Binding-site contacts:
Ligand atom C8 contacts residue SER204 of chain 1.H at 3.5 Å.
Ligand atom C5' contacts residue HIS5 of chain 1.K at 3.4 Å.
Ligand atom N3 contacts residue MET181 of chain 1.H at 3.5 Å.
Ligand atom N1' contacts residue PO41 of chain 1.BA at 2.5 Å (h-bond).
Ligand atom C10 contacts residue SER91 of chain 1.H at 3.0 Å.
Ligand atom C9 contacts residue CYS92 of chain 1.H at 3.7 Å (hydrophobic).
Ligand atom C4' contacts residue PO41 of chain 1.BA at 3.8 Å.
Ligand atom C8 contacts residue CYS92 of chain 1.H at 3.5 Å (hydrophobic).
Ligand atom C6' contacts residue SER91 of chain 1.H at 3.4 Å.
Ligand atom C4' contacts residue MET65 of chain 1.H at 3.7 Å (hydrophobic).
Ligand atom C10 contacts residue PO41 of chain 1.BA at 3.1 Å.
Ligand atom C2 contacts residue PHE160 of chain 1.H at 3.7 Å (hydrophobic).
Ligand atom C3' contacts residue GLU182 of chain 1.H at 3.4 Å.
Ligand atom C8 contacts residue SER91 of chain 1.H at 3.7 Å.
Ligand atom C3' contacts residue PO41 of chain 1.BA at 3.7 Å.
Ligand atom C2' contacts residue GLU182 of chain 1.H at 3.5 Å.
Ligand atom C2 contacts residue MET181 of chain 1.H at 3.7 Å (hydrophobic).
Ligand atom O5' contacts residue PHE160 of chain 1.H at 3.4 Å.
Ligand atom N7 contacts residue ASP205 of chain 1.H at 2.9 Å (salt-bridge).
Ligand atom C6 contacts residue PHE160 of chain 1.H at 3.5 Å (hydrophobic).
Ligand atom N3 contacts residue VAL179 of chain 1.H at 3.5 Å (h-bond).
Ligand atom O3' contacts residue PO41 of chain 1.BA at 2.7 Å (h-bond).
Ligand atom N1' contacts residue SER91 of chain 1.H at 3.5 Å (h-bond).
Ligand atom C2' contacts residue MET181 of chain 1.H at 3.7 Å (hydrophobic).
Ligand atom N7 contacts residue CYS92 of chain 1.H at 3.7 Å.
Ligand atom C6' contacts residue ARG44 of chain 1.K at 3.6 Å.
Ligand atom O3' contacts residue MET65 of chain 1.H at 3.5 Å.
Ligand atom C8 contacts residue ASP205 of chain 1.H at 3.3 Å.
Ligand atom C5' contacts residue PHE160 of chain 1.H at 3.7 Å (hydrophobic).
Ligand atom O3' contacts residue GLU182 of chain 1.H at 2.6 Å (salt-bridge).
Ligand atom C4 contacts residue VAL179 of chain 1.H at 3.4 Å (hydrophobic).
Ligand atom O5' contacts residue HIS5 of chain 1.K at 2.5 Å (h-bond).
Ligand atom N1 contacts residue PHE160 of chain 1.H at 3.6 Å.
Ligand atom N3 contacts residue GLU180 of chain 1.H at 3.5 Å.
Ligand atom C5 contacts residue PHE160 of chain 1.H at 3.7 Å (hydrophobic).
Ligand atom C2' contacts residue PO41 of chain 1.BA at 3.5 Å.
Ligand atom C6' contacts residue PO41 of chain 1.BA at 3.3 Å.
Ligand atom C2 contacts residue VAL179 of chain 1.H at 3.8 Å (hydrophobic).
Ligand atom C9 contacts residue VAL179 of chain 1.H at 3.8 Å (hydrophobic).
Ligand atom N7 contacts residue GLY93 of chain 1.H at 3.6 Å (h-bond).

Sequence of chain 1.K:
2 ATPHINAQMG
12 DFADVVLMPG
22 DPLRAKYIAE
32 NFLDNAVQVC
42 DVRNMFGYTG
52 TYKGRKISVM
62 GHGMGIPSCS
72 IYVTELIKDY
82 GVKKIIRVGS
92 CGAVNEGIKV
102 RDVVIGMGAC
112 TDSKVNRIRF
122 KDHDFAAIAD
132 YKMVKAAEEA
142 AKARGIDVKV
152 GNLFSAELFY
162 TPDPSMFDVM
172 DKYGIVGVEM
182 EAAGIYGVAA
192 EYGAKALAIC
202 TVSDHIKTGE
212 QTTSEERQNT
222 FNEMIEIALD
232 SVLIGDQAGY

This small molecule binds to this protein.
Small molecule (SMILES): O=c1[nH]cnc2c(C[NH+]3C[C@H](CO)[C@@H](O)C3)c[nH]c12

Sequence of chain 1.H:
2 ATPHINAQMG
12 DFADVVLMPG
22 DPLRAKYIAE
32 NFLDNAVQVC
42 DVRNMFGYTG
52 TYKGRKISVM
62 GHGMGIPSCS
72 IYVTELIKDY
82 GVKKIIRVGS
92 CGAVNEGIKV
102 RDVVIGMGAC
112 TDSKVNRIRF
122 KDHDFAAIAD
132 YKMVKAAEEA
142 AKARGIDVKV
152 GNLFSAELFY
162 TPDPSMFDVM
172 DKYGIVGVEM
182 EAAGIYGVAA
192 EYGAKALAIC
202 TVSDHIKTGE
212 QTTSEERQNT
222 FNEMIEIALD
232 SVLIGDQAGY